Binding-site contacts:
Ligand atom O7 contacts residue TYR28 of chain 1.A at 3.1 Å.
Ligand atom O7 contacts residue ASN61 of chain 1.A at 3.0 Å (h-bond).
Ligand atom C7 contacts residue ASN61 of chain 1.A at 3.2 Å.
Ligand atom C3 contacts residue ASN61 of chain 1.A at 3.8 Å.
Ligand atom C1 contacts residue ASN61 of chain 1.A at 1.4 Å.
Ligand atom N2 contacts residue ASN61 of chain 1.A at 2.9 Å (h-bond).
Ligand atom C4 contacts residue ASN61 of chain 1.A at 4.2 Å.
Ligand atom C7 contacts residue TYR28 of chain 1.A at 4.2 Å (hydrophobic).
Ligand atom C8 contacts residue ASN61 of chain 1.A at 4.4 Å.
Ligand atom O5 contacts residue ASN61 of chain 1.A at 2.4 Å (h-bond).
Ligand atom C5 contacts residue ASN61 of chain 1.A at 3.7 Å.
Ligand atom C2 contacts residue ASN61 of chain 1.A at 2.5 Å.

This small molecule binds to this protein.
Small molecule (SMILES): CC(=O)N[C@@H]1[C@@H](O)[C@H](O)[C@@H](CO)O[C@H]1O

Sequence of chain 1.A:
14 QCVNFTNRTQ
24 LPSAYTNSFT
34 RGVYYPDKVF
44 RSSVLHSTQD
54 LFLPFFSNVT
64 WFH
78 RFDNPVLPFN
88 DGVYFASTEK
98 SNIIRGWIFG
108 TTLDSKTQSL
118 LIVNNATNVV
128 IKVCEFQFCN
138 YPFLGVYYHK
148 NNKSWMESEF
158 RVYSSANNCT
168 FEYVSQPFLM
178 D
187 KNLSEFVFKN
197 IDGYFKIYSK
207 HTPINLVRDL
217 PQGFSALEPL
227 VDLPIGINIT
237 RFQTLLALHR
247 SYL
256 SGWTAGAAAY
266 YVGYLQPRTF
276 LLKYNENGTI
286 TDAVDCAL